Sequence of chain 1.A:
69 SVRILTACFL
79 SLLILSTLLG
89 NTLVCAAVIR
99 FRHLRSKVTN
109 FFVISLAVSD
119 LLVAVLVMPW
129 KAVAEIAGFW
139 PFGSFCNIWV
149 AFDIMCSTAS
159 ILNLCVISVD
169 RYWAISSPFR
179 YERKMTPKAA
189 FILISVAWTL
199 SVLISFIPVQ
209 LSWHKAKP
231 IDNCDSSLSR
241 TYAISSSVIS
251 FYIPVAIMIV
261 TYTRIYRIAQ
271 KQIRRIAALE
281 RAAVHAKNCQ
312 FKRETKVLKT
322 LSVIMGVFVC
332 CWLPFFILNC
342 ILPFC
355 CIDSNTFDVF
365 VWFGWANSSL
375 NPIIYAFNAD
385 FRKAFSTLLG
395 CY

The protein below binds the small molecule below.
Small molecule (SMILES): C[C@H]1c2cccc(CCC(C)(C)O)c2C[C@H](CO)N1C(=O)Cc1c(Cl)cccc1Cl

Binding-site contacts:
Ligand atom CL4 contacts residue TYR179 of chain 1.A at 4.1 Å.
Ligand atom C13 contacts residue TRP171 of chain 1.A at 3.7 Å (hydrophobic).
Ligand atom C18 contacts residue ALA187 of chain 1.A at 4.0 Å (hydrophobic).
Ligand atom C11 contacts residue SER175 of chain 1.A at 3.8 Å.
Ligand atom CL4 contacts residue LYS182 of chain 1.A at 4.0 Å.
Ligand atom C29 contacts residue LEU191 of chain 1.A at 4.2 Å (hydrophobic).
Ligand atom C16 contacts residue TRP171 of chain 1.A at 3.8 Å (hydrophobic).
Ligand atom C17 contacts residue MET183 of chain 1.A at 3.8 Å (hydrophobic).
Ligand atom C08 contacts residue ARG178 of chain 1.A at 3.9 Å.
Ligand atom C29 contacts residue TRP171 of chain 1.A at 4.1 Å (hydrophobic).
Ligand atom C22 contacts residue ALA187 of chain 1.A at 3.8 Å (hydrophobic).
Ligand atom C20 contacts residue ALA187 of chain 1.A at 3.8 Å (hydrophobic).
Ligand atom O25 contacts residue LYS186 of chain 1.A at 3.0 Å (salt-bridge).
Ligand atom C11 contacts residue ARG178 of chain 1.A at 3.6 Å.
Ligand atom C12 contacts residue TRP171 of chain 1.A at 3.9 Å (hydrophobic).
Ligand atom O15 contacts residue ARG178 of chain 1.A at 3.0 Å (salt-bridge).
Ligand atom C06 contacts residue TRP171 of chain 1.A at 3.6 Å (hydrophobic).
Ligand atom C19 contacts residue ALA187 of chain 1.A at 3.9 Å (hydrophobic).
Ligand atom C05 contacts residue ARG178 of chain 1.A at 4.2 Å.
Ligand atom C07 contacts residue ARG178 of chain 1.A at 4.2 Å.
Ligand atom C11 contacts residue TRP171 of chain 1.A at 4.2 Å (hydrophobic).
Ligand atom C27 contacts residue ILE190 of chain 1.A at 4.1 Å (hydrophobic).
Ligand atom N04 contacts residue LYS182 of chain 1.A at 4.0 Å.
Ligand atom CL9 contacts residue TRP171 of chain 1.A at 3.9 Å.
Ligand atom C27 contacts residue ALA187 of chain 1.A at 3.9 Å (hydrophobic).
Ligand atom C12 contacts residue ARG178 of chain 1.A at 3.8 Å.
Ligand atom C28 contacts residue ALA187 of chain 1.A at 3.9 Å (hydrophobic).
Ligand atom CL4 contacts residue TRP171 of chain 1.A at 3.9 Å.
Ligand atom C29 contacts residue ALA187 of chain 1.A at 4.1 Å (hydrophobic).
Ligand atom O15 contacts residue LYS182 of chain 1.A at 4.0 Å.
Ligand atom C28 contacts residue LEU191 of chain 1.A at 4.1 Å (hydrophobic).
Ligand atom C08 contacts residue TRP171 of chain 1.A at 3.7 Å (hydrophobic).
Ligand atom C17 contacts residue TRP171 of chain 1.A at 3.7 Å (hydrophobic).
Ligand atom O25 contacts residue ILE190 of chain 1.A at 4.2 Å.
Ligand atom C07 contacts residue TRP171 of chain 1.A at 3.7 Å (hydrophobic).
Ligand atom C10 contacts residue ARG178 of chain 1.A at 3.8 Å.
Ligand atom CL9 contacts residue ARG178 of chain 1.A at 4.2 Å.
Ligand atom C22 contacts residue ILE190 of chain 1.A at 3.8 Å (hydrophobic).
Ligand atom C23 contacts residue LYS186 of chain 1.A at 4.2 Å.
Ligand atom C10 contacts residue TRP171 of chain 1.A at 4.0 Å (hydrophobic).